Sequence of chain 1.A:
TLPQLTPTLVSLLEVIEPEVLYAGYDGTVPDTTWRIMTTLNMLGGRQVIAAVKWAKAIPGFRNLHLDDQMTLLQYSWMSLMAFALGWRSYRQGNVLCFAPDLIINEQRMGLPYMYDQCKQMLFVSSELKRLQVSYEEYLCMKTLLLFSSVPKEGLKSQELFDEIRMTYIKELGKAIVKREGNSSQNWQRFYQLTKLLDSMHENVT

Binding-site contacts:
Ligand atom C30 contacts residue MET126 of chain 1.A at 3.9 Å (hydrophobic).
Ligand atom C1 contacts residue GLN50 of chain 1.A at 3.3 Å.
Ligand atom C3 contacts residue GLN50 of chain 1.A at 3.4 Å.
Ligand atom O30 contacts residue ARG91 of chain 1.A at 2.5 Å (salt-bridge).
Ligand atom C28 contacts residue ASN44 of chain 1.A at 3.7 Å.
Ligand atom O30 contacts residue PHE103 of chain 1.A at 3.7 Å.
Ligand atom C1 contacts residue LEU43 of chain 1.A at 3.7 Å (hydrophobic).
Ligand atom C26 contacts residue MET84 of chain 1.A at 3.7 Å (hydrophobic).
Ligand atom C29 contacts residue TRP80 of chain 1.A at 3.9 Å (hydrophobic).
Ligand atom C24 contacts residue GLY47 of chain 1.A at 3.9 Å.
Ligand atom O30 contacts residue GLN50 of chain 1.A at 3.0 Å (h-bond).
Ligand atom C8 contacts residue MET126 of chain 1.A at 3.8 Å (hydrophobic).
Ligand atom C7 contacts residue MET84 of chain 1.A at 3.8 Å (hydrophobic).
Ligand atom C3 contacts residue MET84 of chain 1.A at 3.6 Å (hydrophobic).
Ligand atom C15 contacts residue MET126 of chain 1.A at 3.8 Å (hydrophobic).
Ligand atom C6 contacts residue GLN50 of chain 1.A at 3.8 Å.
Ligand atom C7 contacts residue ALA85 of chain 1.A at 3.8 Å (hydrophobic).
Ligand atom C32 contacts residue GLN122 of chain 1.A at 3.7 Å.
Ligand atom C2 contacts residue ARG91 of chain 1.A at 3.7 Å.
Ligand atom C6 contacts residue LEU43 of chain 1.A at 3.6 Å (hydrophobic).
Ligand atom C5 contacts residue MET84 of chain 1.A at 3.9 Å (hydrophobic).
Ligand atom C29 contacts residue TRP37 of chain 1.B at 3.7 Å (hydrophobic).
Ligand atom C19 contacts residue MET40 of chain 1.B at 3.9 Å (hydrophobic).
Ligand atom C29 contacts residue VAL51 of chain 1.A at 3.6 Å (hydrophobic).
Ligand atom C2 contacts residue GLN50 of chain 1.A at 2.9 Å.
Ligand atom C32 contacts residue LEU43 of chain 1.A at 3.6 Å (hydrophobic).
Ligand atom C22 contacts residue ASN44 of chain 1.A at 3.3 Å.
Ligand atom C26 contacts residue GLY47 of chain 1.A at 3.8 Å.
Ligand atom C25 contacts residue GLY47 of chain 1.A at 3.7 Å.
Ligand atom C30 contacts residue LEU43 of chain 1.A at 3.9 Å (hydrophobic).
Ligand atom C23 contacts residue ASN44 of chain 1.B at 4.0 Å.
Ligand atom C2 contacts residue PHE103 of chain 1.A at 3.8 Å (hydrophobic).
Ligand atom O30 contacts residue LEU88 of chain 1.A at 3.9 Å.
Ligand atom C4 contacts residue MET84 of chain 1.A at 3.8 Å (hydrophobic).
Ligand atom C1 contacts residue LEU46 of chain 1.A at 4.0 Å (hydrophobic).
Ligand atom C28 contacts residue GLY48 of chain 1.A at 3.7 Å.
Ligand atom C1 contacts residue PHE103 of chain 1.A at 3.6 Å (hydrophobic).
Ligand atom O3 contacts residue 4861 of chain 1.K at 3.7 Å.
Ligand atom C30 contacts residue GLN122 of chain 1.A at 3.8 Å.
Ligand atom C23 contacts residue ASN44 of chain 1.A at 3.7 Å.

Sequence of chain 1.B:
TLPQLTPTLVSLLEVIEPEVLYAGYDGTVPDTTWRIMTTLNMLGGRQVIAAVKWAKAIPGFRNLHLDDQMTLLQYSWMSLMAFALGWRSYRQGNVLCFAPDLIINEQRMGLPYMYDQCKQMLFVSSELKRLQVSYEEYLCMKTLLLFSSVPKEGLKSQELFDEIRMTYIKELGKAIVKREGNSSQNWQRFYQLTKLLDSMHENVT

A small-molecule ligand and the protein it binds are described below.
Small molecule (SMILES): CC#C[C@]1(O)CC[C@H]2[C@@H]3CCC4=CC(=O)CCC4=C3[C@@H](c3ccc(N(C)C)cc3)C[C@@]21C